Binding-site contacts:
Ligand atom C4 contacts residue VAL254 of chain 1.B at 4.2 Å (hydrophobic).
Ligand atom C4 contacts residue LEU256 of chain 1.B at 3.3 Å (hydrophobic).
Ligand atom C5 contacts residue LEU256 of chain 1.B at 4.1 Å (hydrophobic).
Ligand atom C4 contacts residue CYS212 of chain 1.B at 3.9 Å (hydrophobic).
Ligand atom C2 contacts residue GLY211 of chain 1.B at 4.1 Å.
Ligand atom C5 contacts residue CYS212 of chain 1.B at 4.3 Å (hydrophobic).
Ligand atom C3 contacts residue LYS255 of chain 1.B at 4.3 Å.
Ligand atom NE2 contacts residue PRO249 of chain 1.B at 3.6 Å.
Ligand atom C3 contacts residue VAL254 of chain 1.B at 3.6 Å (hydrophobic).
Ligand atom C3 contacts residue CYS212 of chain 1.B at 4.2 Å (hydrophobic).
Ligand atom C2 contacts residue CYS212 of chain 1.B at 3.7 Å (hydrophobic).
Ligand atom NE2 contacts residue GLY211 of chain 1.B at 3.6 Å.
Ligand atom N1 contacts residue THR213 of chain 1.B at 3.6 Å.
Ligand atom C2 contacts residue VAL173 of chain 1.B at 4.3 Å (hydrophobic).
Ligand atom C4 contacts residue THR213 of chain 1.B at 4.5 Å.
Ligand atom NE2 contacts residue CYS212 of chain 1.B at 4.3 Å.
Ligand atom C2 contacts residue THR213 of chain 1.B at 4.4 Å.
Ligand atom C3 contacts residue LEU256 of chain 1.B at 4.3 Å (hydrophobic).
Ligand atom C4 contacts residue LYS255 of chain 1.B at 3.9 Å.
Ligand atom C1 contacts residue VAL254 of chain 1.B at 4.3 Å (hydrophobic).
Ligand atom NE2 contacts residue VAL254 of chain 1.B at 4.2 Å.
Ligand atom C1 contacts residue GLY211 of chain 1.B at 3.7 Å.
Ligand atom C5 contacts residue THR213 of chain 1.B at 3.4 Å.
Ligand atom N1 contacts residue LEU256 of chain 1.B at 3.8 Å.
Ligand atom N1 contacts residue LYS255 of chain 1.B at 3.5 Å.
Ligand atom C1 contacts residue VAL173 of chain 1.B at 4.4 Å (hydrophobic).
Ligand atom C5 contacts residue LYS255 of chain 1.B at 4.0 Å.

Sequence of chain 1.B:
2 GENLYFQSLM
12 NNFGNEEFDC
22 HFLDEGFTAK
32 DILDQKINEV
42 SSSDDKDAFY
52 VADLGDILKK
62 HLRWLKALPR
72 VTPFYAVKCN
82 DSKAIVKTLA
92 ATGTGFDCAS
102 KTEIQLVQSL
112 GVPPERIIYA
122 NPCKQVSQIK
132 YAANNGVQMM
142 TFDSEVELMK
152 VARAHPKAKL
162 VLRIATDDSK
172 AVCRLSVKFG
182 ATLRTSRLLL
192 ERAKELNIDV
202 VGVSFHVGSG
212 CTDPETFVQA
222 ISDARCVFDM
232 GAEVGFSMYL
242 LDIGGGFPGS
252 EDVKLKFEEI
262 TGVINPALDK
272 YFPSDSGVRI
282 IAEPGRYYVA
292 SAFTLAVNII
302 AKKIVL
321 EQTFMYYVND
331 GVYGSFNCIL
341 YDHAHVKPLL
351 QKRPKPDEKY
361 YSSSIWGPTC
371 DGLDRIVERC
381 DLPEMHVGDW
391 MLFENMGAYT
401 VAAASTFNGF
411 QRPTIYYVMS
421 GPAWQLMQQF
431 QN

The small molecule below binds the protein below.
Small molecule (SMILES): NCCCCCN